Binding-site contacts:
Ligand atom N1 contacts residue VAL575 of chain 1.B at 3.2 Å.
Ligand atom C5' contacts residue GLY612 of chain 1.B at 3.3 Å.
Ligand atom C8 contacts residue GLY614 of chain 1.B at 3.5 Å.
Ligand atom C8 contacts residue GLY612 of chain 1.B at 3.0 Å.
Ligand atom N6 contacts residue VAL575 of chain 1.B at 3.1 Å.
Ligand atom PA contacts residue GLY612 of chain 1.B at 3.4 Å.
Ligand atom O1A contacts residue GLY614 of chain 1.B at 2.7 Å (h-bond).
Ligand atom O3A contacts residue SER611 of chain 1.B at 3.2 Å.
Ligand atom N9 contacts residue GLY614 of chain 1.B at 3.2 Å (h-bond).
Ligand atom O1A contacts residue LYS615 of chain 1.B at 2.7 Å (salt-bridge).
Ligand atom C6 contacts residue SER613 of chain 1.B at 3.2 Å.
Ligand atom O5' contacts residue GLY612 of chain 1.B at 2.9 Å.
Ligand atom O4' contacts residue GLY614 of chain 1.B at 3.2 Å (h-bond).
Ligand atom N3 contacts residue GLY614 of chain 1.B at 3.2 Å.
Ligand atom O3A contacts residue SER613 of chain 1.B at 3.5 Å (h-bond).
Ligand atom O3A contacts residue GLY612 of chain 1.B at 2.3 Å (h-bond).
Ligand atom N6 contacts residue SER613 of chain 1.B at 3.6 Å.
Ligand atom N7 contacts residue SER613 of chain 1.B at 2.9 Å (h-bond).
Ligand atom O1A contacts residue THR616 of chain 1.B at 2.5 Å (h-bond).
Ligand atom PB contacts residue GLY612 of chain 1.B at 3.0 Å.
Ligand atom PA contacts residue SER613 of chain 1.B at 3.6 Å.
Ligand atom C1' contacts residue GLY614 of chain 1.B at 3.6 Å.
Ligand atom C2' contacts residue GLY614 of chain 1.B at 3.6 Å.
Ligand atom N1 contacts residue GLU574 of chain 1.B at 2.6 Å (salt-bridge).
Ligand atom PA contacts residue GLY614 of chain 1.B at 3.1 Å.
Ligand atom O4' contacts residue GLY612 of chain 1.B at 2.7 Å (h-bond).
Ligand atom N6 contacts residue VAL576 of chain 1.B at 3.5 Å (h-bond).
Ligand atom C6 contacts residue GLU574 of chain 1.B at 3.5 Å.
Ligand atom PA contacts residue THR616 of chain 1.B at 3.6 Å.
Ligand atom O5' contacts residue GLY614 of chain 1.B at 2.5 Å (h-bond).
Ligand atom O5' contacts residue SER613 of chain 1.B at 3.0 Å (h-bond).
Ligand atom N9 contacts residue SER613 of chain 1.B at 3.4 Å.
Ligand atom N3B contacts residue GLY612 of chain 1.B at 2.7 Å (h-bond).
Ligand atom C6 contacts residue VAL575 of chain 1.B at 3.5 Å (hydrophobic).
Ligand atom N3B contacts residue SER611 of chain 1.B at 3.0 Å.
Ligand atom C5 contacts residue SER613 of chain 1.B at 2.8 Å.
Ligand atom C8 contacts residue SER613 of chain 1.B at 3.1 Å.
Ligand atom C4 contacts residue GLY614 of chain 1.B at 3.2 Å.
Ligand atom C4 contacts residue SER613 of chain 1.B at 3.4 Å.
Ligand atom C2 contacts residue GLU574 of chain 1.B at 3.3 Å.

The protein below binds the small molecule below.
Small molecule (SMILES): Nc1ncnc2c1ncn2[C@@H]1O[C@H](CO[P](=O)(O)O[P](=O)(O)NP(=O)(O)O)[C@@H](O)[C@H]1O

Sequence of chain 1.B:
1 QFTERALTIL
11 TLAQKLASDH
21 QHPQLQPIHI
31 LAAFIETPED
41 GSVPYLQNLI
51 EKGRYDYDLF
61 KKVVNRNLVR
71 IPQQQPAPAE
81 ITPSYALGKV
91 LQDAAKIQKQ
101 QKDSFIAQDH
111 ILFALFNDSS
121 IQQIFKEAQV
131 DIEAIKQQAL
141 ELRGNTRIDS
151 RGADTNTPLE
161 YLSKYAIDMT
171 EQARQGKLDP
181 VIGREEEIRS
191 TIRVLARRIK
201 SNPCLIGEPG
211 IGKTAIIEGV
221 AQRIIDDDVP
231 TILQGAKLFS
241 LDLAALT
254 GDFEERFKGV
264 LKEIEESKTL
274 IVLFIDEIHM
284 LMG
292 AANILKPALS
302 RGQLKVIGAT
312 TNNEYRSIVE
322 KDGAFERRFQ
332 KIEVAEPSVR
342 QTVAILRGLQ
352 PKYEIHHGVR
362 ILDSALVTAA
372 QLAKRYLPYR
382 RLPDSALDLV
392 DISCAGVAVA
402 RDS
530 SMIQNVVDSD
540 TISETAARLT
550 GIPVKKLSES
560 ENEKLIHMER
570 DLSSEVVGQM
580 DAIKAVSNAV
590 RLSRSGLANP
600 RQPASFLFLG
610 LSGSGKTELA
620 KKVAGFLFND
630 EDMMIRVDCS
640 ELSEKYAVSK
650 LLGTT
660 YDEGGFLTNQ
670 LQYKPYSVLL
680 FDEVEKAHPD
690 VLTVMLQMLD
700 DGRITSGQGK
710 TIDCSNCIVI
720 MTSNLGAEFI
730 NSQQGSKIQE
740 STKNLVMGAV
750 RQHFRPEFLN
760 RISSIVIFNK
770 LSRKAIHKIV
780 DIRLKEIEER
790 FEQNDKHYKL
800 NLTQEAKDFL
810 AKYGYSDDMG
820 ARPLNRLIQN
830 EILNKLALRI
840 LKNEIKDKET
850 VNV